Binding-site contacts:
Ligand atom O5 contacts residue ASN204 of chain 1.G at 2.4 Å (h-bond).
Ligand atom C7 contacts residue ASN204 of chain 1.G at 3.3 Å.
Ligand atom C5 contacts residue ASN204 of chain 1.G at 3.7 Å.
Ligand atom C2 contacts residue ASP156 of chain 1.G at 4.5 Å.
Ligand atom O5 contacts residue ASP156 of chain 1.G at 3.5 Å (salt-bridge).
Ligand atom C1 contacts residue ASP156 of chain 1.G at 3.7 Å.
Ligand atom C3 contacts residue ASN204 of chain 1.G at 3.8 Å.
Ligand atom C1 contacts residue ASN204 of chain 1.G at 1.4 Å.
Ligand atom N2 contacts residue ASN204 of chain 1.G at 2.9 Å (h-bond).
Ligand atom C2 contacts residue ASN204 of chain 1.G at 2.4 Å.
Ligand atom C4 contacts residue ASN204 of chain 1.G at 4.2 Å.
Ligand atom C8 contacts residue ASN204 of chain 1.G at 3.7 Å.
Ligand atom O7 contacts residue ASN204 of chain 1.G at 3.3 Å (h-bond).

Sequence of chain 1.G:
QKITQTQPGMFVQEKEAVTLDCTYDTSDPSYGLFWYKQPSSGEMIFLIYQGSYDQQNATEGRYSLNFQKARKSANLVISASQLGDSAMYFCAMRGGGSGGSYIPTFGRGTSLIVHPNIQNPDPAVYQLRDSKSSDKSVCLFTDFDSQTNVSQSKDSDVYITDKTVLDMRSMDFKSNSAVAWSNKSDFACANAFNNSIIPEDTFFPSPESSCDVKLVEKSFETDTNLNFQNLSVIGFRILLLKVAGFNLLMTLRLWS

A small-molecule ligand and the protein it binds are described below.
Small molecule (SMILES): CC(=O)N[C@@H]1[C@@H](O)[C@H](O)[C@@H](CO)O[C@H]1O